Sequence of chain 1.A:
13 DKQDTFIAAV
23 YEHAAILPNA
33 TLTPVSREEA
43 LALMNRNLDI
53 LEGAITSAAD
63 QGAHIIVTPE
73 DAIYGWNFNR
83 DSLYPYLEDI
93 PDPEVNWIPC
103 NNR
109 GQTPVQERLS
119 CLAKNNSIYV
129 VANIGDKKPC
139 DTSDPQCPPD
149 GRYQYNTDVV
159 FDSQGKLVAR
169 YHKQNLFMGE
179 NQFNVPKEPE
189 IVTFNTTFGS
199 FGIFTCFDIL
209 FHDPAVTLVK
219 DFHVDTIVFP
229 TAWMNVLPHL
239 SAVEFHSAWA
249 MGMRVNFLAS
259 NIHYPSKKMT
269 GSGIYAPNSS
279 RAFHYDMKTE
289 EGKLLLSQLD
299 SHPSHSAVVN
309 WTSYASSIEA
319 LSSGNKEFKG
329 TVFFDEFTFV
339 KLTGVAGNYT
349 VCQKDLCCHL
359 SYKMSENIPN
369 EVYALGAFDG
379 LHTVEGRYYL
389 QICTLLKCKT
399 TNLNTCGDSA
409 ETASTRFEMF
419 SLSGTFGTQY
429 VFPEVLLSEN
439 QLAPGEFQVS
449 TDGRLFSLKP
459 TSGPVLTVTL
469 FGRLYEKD

A small-molecule ligand and the protein it binds are described below.
Small molecule (SMILES): CC(=O)N[C@@H]1[C@@H](O)[C@H](O)[C@@H](CO)O[C@H]1O

Binding-site contacts:
Ligand atom C5 contacts residue ASN308 of chain 1.A at 3.7 Å.
Ligand atom O5 contacts residue SER311 of chain 1.A at 3.7 Å.
Ligand atom C7 contacts residue ASN308 of chain 1.A at 3.4 Å.
Ligand atom C1 contacts residue SER311 of chain 1.A at 4.1 Å.
Ligand atom C5 contacts residue SER311 of chain 1.A at 4.5 Å.
Ligand atom C8 contacts residue ASN308 of chain 1.A at 4.4 Å.
Ligand atom C5 contacts residue THR310 of chain 1.A at 4.4 Å.
Ligand atom C1 contacts residue ASN308 of chain 1.A at 1.5 Å.
Ligand atom C3 contacts residue ASN308 of chain 1.A at 3.8 Å.
Ligand atom O5 contacts residue ASN308 of chain 1.A at 2.4 Å (h-bond).
Ligand atom O6 contacts residue SER311 of chain 1.A at 3.3 Å (h-bond).
Ligand atom C4 contacts residue ASN308 of chain 1.A at 4.3 Å.
Ligand atom O7 contacts residue ASN308 of chain 1.A at 3.5 Å (h-bond).
Ligand atom N2 contacts residue ASN308 of chain 1.A at 2.9 Å (h-bond).
Ligand atom C2 contacts residue ASN308 of chain 1.A at 2.5 Å.
Ligand atom O5 contacts residue THR310 of chain 1.A at 4.4 Å.
Ligand atom O6 contacts residue THR310 of chain 1.A at 4.4 Å.
Ligand atom C1 contacts residue THR310 of chain 1.A at 4.0 Å.
Ligand atom O6 contacts residue SER314 of chain 1.A at 4.2 Å.